Sequence of chain 9.B:
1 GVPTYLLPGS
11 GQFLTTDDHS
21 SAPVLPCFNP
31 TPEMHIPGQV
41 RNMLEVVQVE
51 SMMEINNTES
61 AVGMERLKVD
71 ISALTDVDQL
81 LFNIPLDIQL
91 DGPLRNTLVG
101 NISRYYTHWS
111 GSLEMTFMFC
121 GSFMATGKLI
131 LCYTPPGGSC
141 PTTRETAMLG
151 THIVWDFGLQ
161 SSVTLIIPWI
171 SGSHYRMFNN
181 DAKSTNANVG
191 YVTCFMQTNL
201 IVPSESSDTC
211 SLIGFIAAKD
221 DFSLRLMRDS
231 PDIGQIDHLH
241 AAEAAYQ

Sequence of chain 9.A:
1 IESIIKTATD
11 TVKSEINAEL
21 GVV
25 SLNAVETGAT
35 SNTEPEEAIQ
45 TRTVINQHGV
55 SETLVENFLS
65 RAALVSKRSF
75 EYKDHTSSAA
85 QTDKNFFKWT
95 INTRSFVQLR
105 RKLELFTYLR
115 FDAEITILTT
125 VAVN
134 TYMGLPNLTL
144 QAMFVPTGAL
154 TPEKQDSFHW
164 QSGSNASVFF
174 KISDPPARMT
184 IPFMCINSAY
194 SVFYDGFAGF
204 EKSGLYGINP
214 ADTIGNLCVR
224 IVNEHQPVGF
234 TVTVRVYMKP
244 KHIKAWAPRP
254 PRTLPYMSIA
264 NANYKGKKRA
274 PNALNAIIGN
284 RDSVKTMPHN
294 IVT

Binding-site contacts:
Ligand atom C10 contacts residue ASP232 of chain 9.B at 3.6 Å.
Ligand atom C5 contacts residue ASN275 of chain 9.A at 3.5 Å.
Ligand atom C4 contacts residue ARG104 of chain 9.B at 3.7 Å.
Ligand atom O7 contacts residue ASN180 of chain 9.B at 3.2 Å (h-bond).
Ligand atom O6 contacts residue ASP91 of chain 9.B at 3.2 Å.
Ligand atom C10 contacts residue PRO231 of chain 9.B at 3.5 Å (hydrophobic).
Ligand atom C8 contacts residue ASN180 of chain 9.B at 3.0 Å.
Ligand atom O4 contacts residue ARG95 of chain 9.B at 3.3 Å (salt-bridge).
Ligand atom O4 contacts residue ASP91 of chain 9.B at 2.4 Å (salt-bridge).
Ligand atom C4 contacts residue ASN275 of chain 9.A at 3.7 Å.
Ligand atom O10 contacts residue ASN275 of chain 9.A at 2.7 Å (h-bond).
Ligand atom O10 contacts residue LYS270 of chain 9.A at 3.0 Å (salt-bridge).
Ligand atom O6 contacts residue PRO274 of chain 9.A at 3.8 Å.
Ligand atom C11 contacts residue GLY234 of chain 9.B at 3.7 Å.
Ligand atom C7 contacts residue ASN180 of chain 9.B at 3.5 Å.
Ligand atom C4 contacts residue ASP91 of chain 9.B at 3.4 Å.
Ligand atom C4 contacts residue ASP232 of chain 9.B at 3.5 Å.
Ligand atom N5 contacts residue PRO231 of chain 9.B at 2.6 Å (h-bond).
Ligand atom C11 contacts residue PRO231 of chain 9.B at 3.5 Å (hydrophobic).
Ligand atom O4 contacts residue ASP232 of chain 9.B at 2.9 Å (salt-bridge).
Ligand atom C5 contacts residue PRO231 of chain 9.B at 3.4 Å (hydrophobic).
Ligand atom O4 contacts residue ASN275 of chain 9.A at 2.8 Å (h-bond).
Ligand atom C11 contacts residue ASP232 of chain 9.B at 3.4 Å.
Ligand atom C3 contacts residue PRO274 of chain 9.A at 3.7 Å (hydrophobic).
Ligand atom C1 contacts residue ARG104 of chain 9.B at 3.4 Å.
Ligand atom N5 contacts residue ASN275 of chain 9.A at 3.5 Å (h-bond).
Ligand atom C4 contacts residue PRO274 of chain 9.A at 3.8 Å (hydrophobic).
Ligand atom C3 contacts residue ARG104 of chain 9.B at 3.8 Å.
Ligand atom O3 contacts residue PRO274 of chain 9.A at 3.6 Å.
Ligand atom O3 contacts residue GLY282 of chain 9.A at 3.3 Å.
Ligand atom C10 contacts residue LYS270 of chain 9.A at 3.6 Å.
Ligand atom O7 contacts residue LYS270 of chain 9.A at 3.4 Å (salt-bridge).
Ligand atom C4 contacts residue PRO231 of chain 9.B at 3.4 Å (hydrophobic).
Ligand atom O1B contacts residue ASP91 of chain 9.B at 3.8 Å.
Ligand atom O7 contacts residue PRO274 of chain 9.A at 3.5 Å.
Ligand atom O1B contacts residue ARG104 of chain 9.B at 2.4 Å (salt-bridge).
Ligand atom O4 contacts residue PRO231 of chain 9.B at 3.8 Å.
Ligand atom C11 contacts residue ILE233 of chain 9.B at 3.5 Å (hydrophobic).
Ligand atom C3 contacts residue ARG95 of chain 9.B at 3.8 Å.
Ligand atom C10 contacts residue ASN275 of chain 9.A at 3.2 Å.

A small-molecule ligand and the protein it binds are described below.
Small molecule (SMILES): CC(=O)N[C@@H]1[C@@H](O)[C@H](O[C@@H]2O[C@H](CO[C@]3(C(=O)O)C[C@H](O)[C@@H](NC(C)=O)[C@H]([C@H](O)[C@H](O)CO)O3)[C@H](O)[C@H](O)[C@H]2O)[C@@H](CO)O[C@H]1O